Binding-site contacts:
Ligand atom C6 contacts residue TYR178 of chain 3.A at 3.6 Å (hydrophobic).
Ligand atom C1 contacts residue HIS247 of chain 3.A at 3.5 Å.
Ligand atom C4 contacts residue HIS152 of chain 3.A at 4.1 Å.
Ligand atom O4 contacts residue HIS152 of chain 3.A at 2.9 Å (h-bond).
Ligand atom C2 contacts residue LEU301 of chain 3.A at 4.1 Å (hydrophobic).
Ligand atom O3 contacts residue GLU266 of chain 3.A at 3.5 Å (salt-bridge).
Ligand atom C5 contacts residue HIS200 of chain 3.A at 3.5 Å.
Ligand atom O3 contacts residue ILE154 of chain 3.A at 4.0 Å.
Ligand atom O4 contacts residue HIS200 of chain 3.A at 2.6 Å (h-bond).
Ligand atom O3 contacts residue TYR256 of chain 3.A at 2.6 Å (h-bond).
Ligand atom C1 contacts residue PHE192 of chain 3.A at 3.5 Å (hydrophobic).
Ligand atom C contacts residue PHE192 of chain 3.A at 3.8 Å (hydrophobic).
Ligand atom O4 contacts residue HIS247 of chain 3.A at 3.5 Å (h-bond).
Ligand atom C6 contacts residue HIS247 of chain 3.A at 3.2 Å.
Ligand atom C2 contacts residue HIS247 of chain 3.A at 3.5 Å.
Ligand atom O3 contacts residue HIS247 of chain 3.A at 4.1 Å.
Ligand atom C3 contacts residue TYR256 of chain 3.A at 3.0 Å (hydrophobic).
Ligand atom C contacts residue LEU301 of chain 3.A at 3.9 Å (hydrophobic).
Ligand atom C6 contacts residue ASN249 of chain 3.A at 3.5 Å.
Ligand atom C4 contacts residue HIS200 of chain 3.A at 3.3 Å.
Ligand atom C3 contacts residue FE21 of chain 3.B at 2.9 Å.
Ligand atom O3 contacts residue FE21 of chain 3.B at 2.1 Å.
Ligand atom C2 contacts residue TYR256 of chain 3.A at 3.3 Å (hydrophobic).
Ligand atom O3 contacts residue HIS152 of chain 3.A at 4.0 Å.
Ligand atom C contacts residue TYR178 of chain 3.A at 3.7 Å (hydrophobic).
Ligand atom C4 contacts residue PHE192 of chain 3.A at 3.8 Å (hydrophobic).
Ligand atom C5 contacts residue PHE192 of chain 3.A at 3.6 Å (hydrophobic).
Ligand atom O4 contacts residue FE21 of chain 3.B at 2.2 Å.
Ligand atom C5 contacts residue ASN249 of chain 3.A at 3.3 Å.
Ligand atom C4 contacts residue FE21 of chain 3.B at 3.0 Å.
Ligand atom C3 contacts residue PHE192 of chain 3.A at 4.0 Å (hydrophobic).
Ligand atom C5 contacts residue HIS247 of chain 3.A at 3.3 Å.
Ligand atom C6 contacts residue PHE192 of chain 3.A at 3.6 Å (hydrophobic).
Ligand atom O4 contacts residue GLU266 of chain 3.A at 3.6 Å.
Ligand atom C3 contacts residue HIS247 of chain 3.A at 3.4 Å.
Ligand atom C4 contacts residue HIS247 of chain 3.A at 3.2 Å.
Ligand atom C3 contacts residue HIS215 of chain 3.A at 4.1 Å.
Ligand atom C2 contacts residue PHE192 of chain 3.A at 4.0 Å (hydrophobic).
Ligand atom C4 contacts residue TYR256 of chain 3.A at 3.8 Å (hydrophobic).
Ligand atom O3 contacts residue HIS215 of chain 3.A at 2.8 Å.

This small molecule binds to this protein.
Small molecule (SMILES): Cc1ccc(O)c(O)c1

Sequence of chain 3.A:
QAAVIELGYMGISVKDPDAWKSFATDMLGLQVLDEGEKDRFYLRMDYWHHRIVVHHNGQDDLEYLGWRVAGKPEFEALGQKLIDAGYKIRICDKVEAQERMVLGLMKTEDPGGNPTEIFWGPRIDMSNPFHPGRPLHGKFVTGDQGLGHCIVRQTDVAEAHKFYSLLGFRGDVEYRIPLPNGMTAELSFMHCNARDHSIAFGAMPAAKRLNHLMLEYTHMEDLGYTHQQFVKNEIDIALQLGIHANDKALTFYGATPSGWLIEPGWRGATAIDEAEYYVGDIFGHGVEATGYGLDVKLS